The small molecule below binds the protein below.
Small molecule (SMILES): CC(=O)N[C@@H]1[C@@H](O)[C@H](O)[C@@H](CO)O[C@H]1O

Binding-site contacts:
Ligand atom C4 contacts residue ASN155 of chain 1.A at 4.2 Å.
Ligand atom C2 contacts residue ASN155 of chain 1.A at 2.5 Å.
Ligand atom N2 contacts residue ASN155 of chain 1.A at 2.9 Å (h-bond).
Ligand atom C5 contacts residue ASN155 of chain 1.A at 3.7 Å.
Ligand atom O5 contacts residue ASN155 of chain 1.A at 2.4 Å (h-bond).
Ligand atom C1 contacts residue ASN155 of chain 1.A at 1.4 Å.
Ligand atom C7 contacts residue ASN155 of chain 1.A at 3.5 Å.
Ligand atom C7 contacts residue ASP110 of chain 1.A at 4.1 Å.
Ligand atom C2 contacts residue ASP110 of chain 1.A at 4.5 Å.
Ligand atom O7 contacts residue ASN155 of chain 1.A at 3.7 Å.
Ligand atom N2 contacts residue ASP110 of chain 1.A at 4.5 Å.
Ligand atom C8 contacts residue LEU153 of chain 1.A at 4.1 Å (hydrophobic).
Ligand atom C3 contacts residue ASN155 of chain 1.A at 3.8 Å.
Ligand atom O7 contacts residue ASP110 of chain 1.A at 3.7 Å.
Ligand atom C1 contacts residue ASP110 of chain 1.A at 4.2 Å.
Ligand atom C8 contacts residue ALA154 of chain 1.A at 4.3 Å (hydrophobic).

Sequence of chain 1.A:
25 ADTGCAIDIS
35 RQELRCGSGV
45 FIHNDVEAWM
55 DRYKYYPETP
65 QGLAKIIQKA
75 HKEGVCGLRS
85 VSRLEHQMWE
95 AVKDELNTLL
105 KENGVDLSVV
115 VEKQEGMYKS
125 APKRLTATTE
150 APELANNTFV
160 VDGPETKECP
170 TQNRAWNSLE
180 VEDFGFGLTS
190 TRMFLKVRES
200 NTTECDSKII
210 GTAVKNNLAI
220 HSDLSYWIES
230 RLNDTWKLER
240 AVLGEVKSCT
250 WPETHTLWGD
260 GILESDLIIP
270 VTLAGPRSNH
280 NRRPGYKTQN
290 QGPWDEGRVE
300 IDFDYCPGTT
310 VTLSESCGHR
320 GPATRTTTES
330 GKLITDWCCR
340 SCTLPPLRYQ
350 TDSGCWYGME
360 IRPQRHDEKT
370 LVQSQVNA